Binding-site contacts:
Ligand atom C8 contacts residue TYR97 of chain 1.D at 3.6 Å (hydrophobic).
Ligand atom CB contacts residue THR98 of chain 1.D at 3.8 Å.
Ligand atom N2 contacts residue TYR97 of chain 1.D at 3.6 Å.
Ligand atom NZ contacts residue TYR37 of chain 1.D at 4.2 Å.
Ligand atom C8 contacts residue BGC1 of chain 1.F at 3.5 Å.
Ligand atom S1 contacts residue TYR97 of chain 1.D at 3.2 Å (h-bond).
Ligand atom CA contacts residue THR98 of chain 1.D at 4.3 Å.
Ligand atom O7 contacts residue THR98 of chain 1.D at 4.0 Å.
Ligand atom C8 contacts residue THR96 of chain 1.D at 4.4 Å.
Ligand atom CD contacts residue TYR97 of chain 1.D at 3.4 Å (hydrophobic).
Ligand atom C7 contacts residue THR96 of chain 1.D at 3.1 Å.
Ligand atom C12 contacts residue THR98 of chain 1.D at 4.1 Å.
Ligand atom C8 contacts residue TYR37 of chain 1.D at 3.8 Å (hydrophobic).
Ligand atom C7 contacts residue TYR37 of chain 1.D at 4.0 Å (hydrophobic).
Ligand atom CB contacts residue TYR97 of chain 1.D at 3.6 Å (hydrophobic).
Ligand atom NZ contacts residue BGC1 of chain 1.F at 4.2 Å.
Ligand atom CE contacts residue TYR97 of chain 1.D at 3.8 Å (hydrophobic).
Ligand atom O contacts residue TYR97 of chain 1.D at 3.4 Å (h-bond).
Ligand atom C7 contacts residue TYR97 of chain 1.D at 3.4 Å (hydrophobic).
Ligand atom N4 contacts residue TYR37 of chain 1.D at 3.3 Å (h-bond).
Ligand atom C contacts residue TYR97 of chain 1.D at 3.6 Å (hydrophobic).
Ligand atom S1 contacts residue BGC1 of chain 1.F at 1.8 Å.
Ligand atom C7 contacts residue BGC1 of chain 1.F at 2.8 Å.
Ligand atom S1 contacts residue THR96 of chain 1.D at 3.6 Å (h-bond).
Ligand atom N contacts residue THR98 of chain 1.D at 3.4 Å (h-bond).
Ligand atom N4 contacts residue BGC1 of chain 1.F at 3.9 Å.
Ligand atom S1 contacts residue PHE101 of chain 1.D at 4.2 Å.
Ligand atom CG contacts residue TYR97 of chain 1.D at 3.6 Å (hydrophobic).
Ligand atom CE contacts residue TYR37 of chain 1.D at 4.3 Å (hydrophobic).
Ligand atom NZ contacts residue TYR97 of chain 1.D at 2.9 Å (h-bond).

Sequence of chain 1.D:
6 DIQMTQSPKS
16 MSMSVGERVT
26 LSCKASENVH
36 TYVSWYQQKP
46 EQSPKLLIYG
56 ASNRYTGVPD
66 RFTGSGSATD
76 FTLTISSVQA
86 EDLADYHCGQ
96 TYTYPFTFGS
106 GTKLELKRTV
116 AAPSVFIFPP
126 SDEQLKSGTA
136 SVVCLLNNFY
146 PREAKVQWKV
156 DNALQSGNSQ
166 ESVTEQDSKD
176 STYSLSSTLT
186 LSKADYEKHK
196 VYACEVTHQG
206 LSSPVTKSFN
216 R

A protein and the small-molecule ligand that binds it are described below.
Small molecule (SMILES): [H]/N=C(/CS)NCCCC[C@H](NC(C)=O)C(N)=O